Sequence of chain 4.C:
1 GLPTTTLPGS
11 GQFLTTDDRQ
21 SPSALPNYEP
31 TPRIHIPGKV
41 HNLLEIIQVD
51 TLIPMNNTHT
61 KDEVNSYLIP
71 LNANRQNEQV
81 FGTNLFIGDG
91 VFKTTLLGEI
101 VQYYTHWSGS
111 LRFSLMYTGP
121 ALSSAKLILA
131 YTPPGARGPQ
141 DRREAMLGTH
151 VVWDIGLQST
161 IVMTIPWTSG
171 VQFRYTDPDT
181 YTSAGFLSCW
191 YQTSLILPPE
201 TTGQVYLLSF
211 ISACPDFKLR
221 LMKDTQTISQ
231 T

Binding-site contacts:
Ligand atom C10 contacts residue TYR197 of chain 4.A at 3.7 Å (hydrophobic).
Ligand atom C15 contacts residue SER126 of chain 4.A at 3.5 Å.
Ligand atom C01 contacts residue TYR128 of chain 4.A at 2.9 Å (hydrophobic).
Ligand atom C15 contacts residue TYR197 of chain 4.A at 3.8 Å (hydrophobic).
Ligand atom N22 contacts residue VAL191 of chain 4.A at 3.9 Å.
Ligand atom C08 contacts residue TYR197 of chain 4.A at 3.9 Å (hydrophobic).
Ligand atom O23 contacts residue VAL191 of chain 4.A at 3.9 Å.
Ligand atom C01 contacts residue PHE186 of chain 4.A at 2.8 Å (hydrophobic).
Ligand atom O20 contacts residue PHE186 of chain 4.A at 3.8 Å.
Ligand atom C04 contacts residue TYR128 of chain 4.A at 3.4 Å (hydrophobic).
Ligand atom O16 contacts residue TYR128 of chain 4.A at 2.9 Å (h-bond).
Ligand atom O23 contacts residue LEU221 of chain 5.C at 3.9 Å.
Ligand atom C08 contacts residue TYR128 of chain 4.A at 3.3 Å (hydrophobic).
Ligand atom O24 contacts residue VAL191 of chain 4.A at 3.1 Å.
Ligand atom C10 contacts residue MET221 of chain 4.A at 3.9 Å (hydrophobic).
Ligand atom C06 contacts residue TYR128 of chain 4.A at 3.4 Å (hydrophobic).
Ligand atom C01 contacts residue MET224 of chain 4.A at 3.7 Å (hydrophobic).
Ligand atom C07 contacts residue TYR128 of chain 4.A at 2.9 Å (hydrophobic).
Ligand atom O02 contacts residue TYR128 of chain 4.A at 3.8 Å.
Ligand atom C19 contacts residue TYR152 of chain 4.A at 3.9 Å (hydrophobic).
Ligand atom C06 contacts residue ILE104 of chain 4.A at 3.5 Å (hydrophobic).
Ligand atom C12 contacts residue TYR197 of chain 4.A at 3.5 Å (hydrophobic).
Ligand atom C17 contacts residue TYR152 of chain 4.A at 3.8 Å (hydrophobic).
Ligand atom C11 contacts residue TYR197 of chain 4.A at 3.5 Å (hydrophobic).
Ligand atom C03 contacts residue TYR128 of chain 4.A at 3.7 Å (hydrophobic).
Ligand atom C14 contacts residue LEU106 of chain 4.A at 3.5 Å (hydrophobic).
Ligand atom C21 contacts residue TYR152 of chain 4.A at 3.6 Å (hydrophobic).
Ligand atom C15 contacts residue TYR128 of chain 4.A at 3.1 Å (hydrophobic).
Ligand atom C05 contacts residue TYR128 of chain 4.A at 3.8 Å (hydrophobic).
Ligand atom N22 contacts residue TYR152 of chain 4.A at 3.3 Å (h-bond).
Ligand atom O24 contacts residue TYR152 of chain 4.A at 3.5 Å (h-bond).
Ligand atom N13 contacts residue TYR197 of chain 4.A at 3.4 Å.
Ligand atom O23 contacts residue TYR152 of chain 4.A at 3.0 Å (h-bond).
Ligand atom C09 contacts residue MET221 of chain 4.A at 3.9 Å (hydrophobic).
Ligand atom O16 contacts residue VAL188 of chain 4.A at 3.8 Å.
Ligand atom O02 contacts residue MET224 of chain 4.A at 3.5 Å.
Ligand atom C18 contacts residue TYR152 of chain 4.A at 3.7 Å (hydrophobic).
Ligand atom O20 contacts residue TYR152 of chain 4.A at 3.7 Å.
Ligand atom C14 contacts residue TYR197 of chain 4.A at 3.7 Å (hydrophobic).
Ligand atom N13 contacts residue GOL1 of chain 4.E at 3.7 Å.

Sequence of chain 5.C:
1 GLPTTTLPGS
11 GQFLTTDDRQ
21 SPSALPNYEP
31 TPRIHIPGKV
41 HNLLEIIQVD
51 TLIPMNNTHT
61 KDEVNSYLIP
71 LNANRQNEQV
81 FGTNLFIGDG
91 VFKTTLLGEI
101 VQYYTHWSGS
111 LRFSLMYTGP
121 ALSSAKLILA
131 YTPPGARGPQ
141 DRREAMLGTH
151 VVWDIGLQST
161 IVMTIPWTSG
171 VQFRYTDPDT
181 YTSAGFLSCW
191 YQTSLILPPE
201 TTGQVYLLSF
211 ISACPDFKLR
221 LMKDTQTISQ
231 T

Sequence of chain 4.A:
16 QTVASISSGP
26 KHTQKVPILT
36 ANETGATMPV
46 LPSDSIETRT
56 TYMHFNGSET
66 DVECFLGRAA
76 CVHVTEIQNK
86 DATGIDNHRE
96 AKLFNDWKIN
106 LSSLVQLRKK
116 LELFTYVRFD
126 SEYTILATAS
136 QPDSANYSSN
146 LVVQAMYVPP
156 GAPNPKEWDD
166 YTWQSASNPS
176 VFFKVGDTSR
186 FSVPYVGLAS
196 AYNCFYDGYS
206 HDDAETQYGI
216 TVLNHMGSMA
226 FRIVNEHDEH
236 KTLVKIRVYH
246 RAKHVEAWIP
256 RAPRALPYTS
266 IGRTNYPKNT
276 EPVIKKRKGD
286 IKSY

A protein and the small-molecule ligand that binds it are described below.
Small molecule (SMILES): COc1cc(CC(=O)c2ccc(C#N)cc2)c([N+](=O)[O-])cc1OC